Sequence of chain 2.A:
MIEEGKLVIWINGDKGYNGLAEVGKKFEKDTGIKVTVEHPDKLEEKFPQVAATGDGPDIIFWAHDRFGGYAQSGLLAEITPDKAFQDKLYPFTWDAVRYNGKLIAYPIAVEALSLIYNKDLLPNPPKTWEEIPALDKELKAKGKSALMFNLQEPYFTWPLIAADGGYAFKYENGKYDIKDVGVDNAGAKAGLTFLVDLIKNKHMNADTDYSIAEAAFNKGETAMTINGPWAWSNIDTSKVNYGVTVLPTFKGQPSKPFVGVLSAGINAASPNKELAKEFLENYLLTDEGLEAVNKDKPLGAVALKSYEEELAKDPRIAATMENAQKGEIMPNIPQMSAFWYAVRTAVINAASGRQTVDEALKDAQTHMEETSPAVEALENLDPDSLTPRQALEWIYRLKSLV

This small molecule binds to this protein.
Small molecule (SMILES): OC[C@H]1O[C@H](O[C@H]2[C@H](O)[C@@H](O)[C@@H](O)O[C@@H]2CO)[C@H](O)[C@@H](O)[C@@H]1O

Binding-site contacts:
Ligand atom C6 contacts residue ARG344 of chain 2.A at 3.6 Å.
Ligand atom O2 contacts residue LYS15 of chain 2.A at 2.6 Å (salt-bridge).
Ligand atom C2 contacts residue TRP230 of chain 2.A at 3.8 Å (hydrophobic).
Ligand atom C1 contacts residue LYS15 of chain 2.A at 3.7 Å.
Ligand atom C2 contacts residue LYS15 of chain 2.A at 3.7 Å.
Ligand atom O1 contacts residue ASN12 of chain 2.A at 3.6 Å.
Ligand atom O5 contacts residue TYR155 of chain 2.A at 3.4 Å.
Ligand atom O6 contacts residue PRO154 of chain 2.A at 3.4 Å.
Ligand atom O2 contacts residue TRP62 of chain 2.A at 3.2 Å (h-bond).
Ligand atom C6 contacts residue TYR155 of chain 2.A at 3.9 Å (hydrophobic).
Ligand atom O4 contacts residue ARG66 of chain 2.A at 3.1 Å (salt-bridge).
Ligand atom C6 contacts residue GLU153 of chain 2.A at 3.4 Å.
Ligand atom O3 contacts residue ALA63 of chain 2.A at 3.3 Å.
Ligand atom C1 contacts residue TRP230 of chain 2.A at 3.6 Å (hydrophobic).
Ligand atom O6 contacts residue GLU153 of chain 2.A at 2.6 Å (salt-bridge).
Ligand atom O3 contacts residue ARG66 of chain 2.A at 3.1 Å (salt-bridge).
Ligand atom C6 contacts residue TRP340 of chain 2.A at 3.6 Å (hydrophobic).
Ligand atom O6 contacts residue PHE156 of chain 2.A at 3.8 Å.
Ligand atom C2 contacts residue GLU111 of chain 2.A at 3.4 Å.
Ligand atom O2 contacts residue ASP65 of chain 2.A at 2.8 Å (salt-bridge).
Ligand atom C2 contacts residue TRP340 of chain 2.A at 3.9 Å (hydrophobic).
Ligand atom O1 contacts residue ASP14 of chain 2.A at 2.9 Å (salt-bridge).
Ligand atom O2 contacts residue ALA63 of chain 2.A at 3.4 Å.
Ligand atom C2 contacts residue ASP65 of chain 2.A at 3.3 Å.
Ligand atom O1 contacts residue LYS15 of chain 2.A at 3.2 Å (salt-bridge).
Ligand atom O3 contacts residue TRP62 of chain 2.A at 3.4 Å (h-bond).
Ligand atom O2 contacts residue GLU111 of chain 2.A at 2.8 Å (salt-bridge).
Ligand atom C2 contacts residue TRP62 of chain 2.A at 4.0 Å (hydrophobic).
Ligand atom C6 contacts residue PRO154 of chain 2.A at 4.0 Å (hydrophobic).
Ligand atom O3 contacts residue ASP65 of chain 2.A at 2.6 Å (salt-bridge).
Ligand atom C1 contacts residue TYR155 of chain 2.A at 3.5 Å (hydrophobic).
Ligand atom C4 contacts residue TRP340 of chain 2.A at 3.4 Å (hydrophobic).
Ligand atom O3 contacts residue TRP340 of chain 2.A at 3.8 Å.
Ligand atom O4 contacts residue TRP340 of chain 2.A at 3.7 Å.
Ligand atom C1 contacts residue ASP14 of chain 2.A at 3.7 Å.
Ligand atom O6 contacts residue TYR155 of chain 2.A at 3.1 Å (h-bond).
Ligand atom O4 contacts residue ARG344 of chain 2.A at 3.5 Å (salt-bridge).
Ligand atom O3 contacts residue GLU111 of chain 2.A at 3.8 Å.
Ligand atom C3 contacts residue ASP65 of chain 2.A at 3.5 Å.
Ligand atom C3 contacts residue TRP62 of chain 2.A at 3.5 Å (hydrophobic).